Binding-site contacts:
Ligand atom O3' contacts residue ASP237 of chain 4.A at 3.6 Å.
Ligand atom O6 contacts residue DG4 of chain 4.C at 3.5 Å (h-bond).
Ligand atom N4 contacts residue GLU329 of chain 4.A at 3.2 Å (salt-bridge).
Ligand atom N1 contacts residue TYR240 of chain 4.A at 3.6 Å.
Ligand atom N4 contacts residue GLU324 of chain 4.A at 3.8 Å.
Ligand atom N4 contacts residue PHE323 of chain 4.A at 3.1 Å (h-bond).
Ligand atom C6 contacts residue TYR240 of chain 4.A at 3.6 Å (hydrophobic).
Ligand atom N7 contacts residue DG3 of chain 4.C at 3.8 Å.
Ligand atom C5' contacts residue PHE238 of chain 4.A at 3.1 Å (hydrophobic).
Ligand atom N2 contacts residue DG3 of chain 4.C at 3.5 Å (h-bond).
Ligand atom N1 contacts residue DG3 of chain 4.C at 3.5 Å.
Ligand atom C1' contacts residue DG3 of chain 4.C at 3.7 Å.
Ligand atom C4 contacts residue TYR240 of chain 4.A at 3.7 Å (hydrophobic).
Ligand atom O4' contacts residue SER239 of chain 4.A at 3.3 Å (h-bond).
Ligand atom C2 contacts residue TYR240 of chain 4.A at 3.6 Å (hydrophobic).
Ligand atom C8 contacts residue DG3 of chain 4.C at 3.6 Å.
Ligand atom C5 contacts residue VAL331 of chain 4.A at 3.5 Å (hydrophobic).
Ligand atom C4 contacts residue DG3 of chain 4.C at 3.5 Å.
Ligand atom N9 contacts residue DG3 of chain 4.C at 3.6 Å.
Ligand atom N3 contacts residue DG3 of chain 4.C at 3.4 Å.
Ligand atom O6 contacts residue DG3 of chain 4.C at 3.5 Å.
Ligand atom N4 contacts residue VAL331 of chain 4.A at 3.5 Å.
Ligand atom O3' contacts residue SER239 of chain 4.A at 3.6 Å.
Ligand atom O4' contacts residue DG3 of chain 4.C at 3.2 Å (h-bond).
Ligand atom C6 contacts residue DG3 of chain 4.C at 3.5 Å.
Ligand atom C2 contacts residue DG3 of chain 4.C at 3.4 Å.
Ligand atom N3 contacts residue TYR240 of chain 4.A at 3.7 Å.
Ligand atom OP2 contacts residue THR330 of chain 4.A at 2.7 Å (h-bond).
Ligand atom C5 contacts residue DG3 of chain 4.C at 3.4 Å.
Ligand atom O5' contacts residue SER239 of chain 4.A at 3.0 Å (h-bond).
Ligand atom C2' contacts residue THR330 of chain 4.A at 3.5 Å.
Ligand atom C4 contacts residue VAL331 of chain 4.A at 3.5 Å (hydrophobic).
Ligand atom C5' contacts residue SER239 of chain 4.A at 3.3 Å.
Ligand atom C1' contacts residue SER239 of chain 4.A at 3.2 Å.
Ligand atom OP2 contacts residue HIS332 of chain 4.A at 2.9 Å (h-bond).
Ligand atom N7 contacts residue DG4 of chain 4.C at 3.8 Å.
Ligand atom C4' contacts residue ASP237 of chain 4.A at 3.5 Å.
Ligand atom C5 contacts residue TYR240 of chain 4.A at 3.7 Å (hydrophobic).
Ligand atom C4' contacts residue PHE238 of chain 4.A at 3.7 Å (hydrophobic).
Ligand atom O4' contacts residue ASP237 of chain 4.A at 3.0 Å (salt-bridge).

This protein binds this small molecule.
Small molecule (SMILES): Cc1cn([C@H]2C[C@H](O[P](=O)(O)OC[C@H]3O[C@@H](n4ccc(N)nc4=O)C[C@@H]3O[P](=O)(O)OC[C@H]3O[C@@H](n4cnc5c(=O)[nH]c(N)nc54)C[C@@H]3O[P](=O)(O)OC[C@H]3O[C@@H](n4cnc5c4NC=NC5N)C[C@@H]3O[P](=O)(O)OC[C@H]3O[C@@H](n4cnc5c4NC=NC5N)C[C@@H]3O)[C@@H](COP(=O)=O)O2)c(=O)[nH]c1=O

Sequence of chain 4.A:
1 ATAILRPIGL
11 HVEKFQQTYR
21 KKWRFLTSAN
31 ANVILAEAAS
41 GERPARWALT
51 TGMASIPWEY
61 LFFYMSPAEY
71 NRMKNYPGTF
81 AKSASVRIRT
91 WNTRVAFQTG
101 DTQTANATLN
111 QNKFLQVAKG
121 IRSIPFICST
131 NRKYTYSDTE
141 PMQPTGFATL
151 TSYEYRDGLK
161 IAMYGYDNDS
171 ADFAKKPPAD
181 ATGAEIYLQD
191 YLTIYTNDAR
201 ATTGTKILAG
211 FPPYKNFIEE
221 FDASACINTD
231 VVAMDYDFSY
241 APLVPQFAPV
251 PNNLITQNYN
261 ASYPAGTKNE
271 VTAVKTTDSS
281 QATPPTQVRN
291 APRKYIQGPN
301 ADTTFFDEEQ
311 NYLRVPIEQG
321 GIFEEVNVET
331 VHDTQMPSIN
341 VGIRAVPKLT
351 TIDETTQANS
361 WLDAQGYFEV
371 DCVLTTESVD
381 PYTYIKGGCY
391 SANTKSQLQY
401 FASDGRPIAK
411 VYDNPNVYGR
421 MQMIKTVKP